Binding-site contacts:
Ligand atom C9 contacts residue TRP96 of chain 1.A at 3.8 Å (hydrophobic).
Ligand atom C19 contacts residue LEU80 of chain 1.A at 3.5 Å (hydrophobic).
Ligand atom C1 contacts residue GLU87 of chain 1.A at 3.3 Å.
Ligand atom N37 contacts residue THR81 of chain 1.A at 2.8 Å (h-bond).
Ligand atom C36 contacts residue ASP82 of chain 1.A at 3.5 Å.
Ligand atom C21 contacts residue LEU65 of chain 1.A at 3.7 Å (hydrophobic).
Ligand atom C1 contacts residue THR81 of chain 1.A at 3.6 Å.
Ligand atom C11 contacts residue TYR97 of chain 1.A at 3.4 Å (hydrophobic).
Ligand atom C31 contacts residue THR81 of chain 1.A at 3.6 Å.
Ligand atom C1 contacts residue TRP83 of chain 1.A at 3.4 Å (hydrophobic).
Ligand atom C2 contacts residue THR81 of chain 1.A at 3.4 Å.
Ligand atom C25 contacts residue THR81 of chain 1.A at 3.8 Å.
Ligand atom F22 contacts residue VAL71 of chain 1.A at 3.8 Å.
Ligand atom C36 contacts residue LYS84 of chain 1.A at 3.5 Å.
Ligand atom C30 contacts residue ASP82 of chain 1.A at 3.8 Å.
Ligand atom C2 contacts residue GLU87 of chain 1.A at 3.2 Å.
Ligand atom C11 contacts residue TRP96 of chain 1.A at 3.8 Å (hydrophobic).
Ligand atom F22 contacts residue LYS72 of chain 1.A at 3.4 Å.
Ligand atom C36 contacts residue GLU87 of chain 1.A at 3.5 Å.
Ligand atom C5 contacts residue TRP96 of chain 1.A at 3.5 Å (hydrophobic).
Ligand atom C27 contacts residue THR81 of chain 1.A at 3.4 Å.
Ligand atom C3 contacts residue GLN92 of chain 1.A at 3.6 Å.
Ligand atom C20 contacts residue LEU80 of chain 1.A at 3.5 Å (hydrophobic).
Ligand atom C25 contacts residue GLY79 of chain 1.A at 3.8 Å.
Ligand atom C3 contacts residue THR81 of chain 1.A at 3.3 Å.
Ligand atom C20 contacts residue GLY79 of chain 1.A at 3.7 Å.
Ligand atom O7 contacts residue LEU80 of chain 1.A at 3.6 Å.
Ligand atom C30 contacts residue THR81 of chain 1.A at 3.7 Å.
Ligand atom C19 contacts residue LYS70 of chain 1.A at 3.9 Å.
Ligand atom C20 contacts residue LYS70 of chain 1.A at 3.8 Å.
Ligand atom C20 contacts residue VAL71 of chain 1.A at 3.6 Å (hydrophobic).
Ligand atom C2 contacts residue GLN92 of chain 1.A at 3.3 Å.
Ligand atom O7 contacts residue THR81 of chain 1.A at 2.9 Å (h-bond).
Ligand atom C26 contacts residue GLY79 of chain 1.A at 3.7 Å.
Ligand atom N37 contacts residue ASP82 of chain 1.A at 3.0 Å (salt-bridge).
Ligand atom C19 contacts residue GLY79 of chain 1.A at 3.8 Å.
Ligand atom C1 contacts residue GLN92 of chain 1.A at 3.7 Å.
Ligand atom N37 contacts residue GLU87 of chain 1.A at 2.6 Å (salt-bridge).
Ligand atom F22 contacts residue LEU65 of chain 1.A at 2.7 Å.
Ligand atom C36 contacts residue THR81 of chain 1.A at 3.5 Å.

Sequence of chain 1.A:
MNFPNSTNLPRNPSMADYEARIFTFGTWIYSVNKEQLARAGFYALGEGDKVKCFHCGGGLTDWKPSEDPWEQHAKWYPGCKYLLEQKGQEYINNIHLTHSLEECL

A small-molecule ligand and the protein it binds are described below.
Small molecule (SMILES): C[C@@H]1CN(CC(=O)N2CC(C)(C)c3ncc(Cc4ccc(F)cc4)cc32)[C@@H](CN2CCOC[C@H]2C)C[NH2+]1